Binding-site contacts:
Ligand atom C5 contacts residue GLU106 of chain 1.A at 4.4 Å.
Ligand atom C2 contacts residue GLU106 of chain 1.A at 3.8 Å.
Ligand atom C1 contacts residue GLU106 of chain 1.A at 4.0 Å.
Ligand atom C3 contacts residue ASN90 of chain 1.A at 3.8 Å.
Ligand atom C5 contacts residue ASN90 of chain 1.A at 3.6 Å.
Ligand atom O7 contacts residue GLU106 of chain 1.A at 3.6 Å (salt-bridge).
Ligand atom C4 contacts residue ASN90 of chain 1.A at 4.2 Å.
Ligand atom C7 contacts residue GLY89 of chain 1.A at 4.2 Å.
Ligand atom O3 contacts residue GLU106 of chain 1.A at 4.4 Å.
Ligand atom C3 contacts residue GLU106 of chain 1.A at 3.8 Å.
Ligand atom C7 contacts residue GLU106 of chain 1.A at 3.6 Å.
Ligand atom C8 contacts residue ASN90 of chain 1.A at 4.1 Å.
Ligand atom O7 contacts residue GLY89 of chain 1.A at 3.6 Å.
Ligand atom N2 contacts residue ASN90 of chain 1.A at 2.9 Å (h-bond).
Ligand atom C7 contacts residue ASN90 of chain 1.A at 3.7 Å.
Ligand atom C1 contacts residue ASN90 of chain 1.A at 1.4 Å.
Ligand atom N2 contacts residue GLU106 of chain 1.A at 2.9 Å (salt-bridge).
Ligand atom O5 contacts residue ASN90 of chain 1.A at 2.3 Å (h-bond).
Ligand atom C2 contacts residue ASN90 of chain 1.A at 2.5 Å.

Sequence of chain 1.A:
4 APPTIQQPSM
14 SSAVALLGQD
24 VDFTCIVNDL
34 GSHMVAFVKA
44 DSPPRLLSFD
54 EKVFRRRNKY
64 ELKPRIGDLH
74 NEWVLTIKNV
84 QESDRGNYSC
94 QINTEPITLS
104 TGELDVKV

This protein binds this small molecule.
Small molecule (SMILES): CC(=O)N[C@@H]1[C@@H](O)[C@H](O)[C@@H](CO)O[C@H]1O